Sequence of chain 1.B:
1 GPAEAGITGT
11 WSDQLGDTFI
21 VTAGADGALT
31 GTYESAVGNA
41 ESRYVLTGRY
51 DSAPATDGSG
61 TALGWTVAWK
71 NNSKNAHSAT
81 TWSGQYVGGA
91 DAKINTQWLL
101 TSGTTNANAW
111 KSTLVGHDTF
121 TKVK

Sequence of chain 1.C:
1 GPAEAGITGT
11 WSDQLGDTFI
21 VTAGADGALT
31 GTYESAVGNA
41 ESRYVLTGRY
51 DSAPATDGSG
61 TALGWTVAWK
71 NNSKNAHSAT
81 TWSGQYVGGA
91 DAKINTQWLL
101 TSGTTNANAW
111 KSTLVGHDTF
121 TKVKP

The small molecule below binds the protein below.
Small molecule (SMILES): O=C(O)CCCCCNC(=O)CCCC[C@H]1[C@H]2NC(=O)N[C@H]2C[S@@]1=O

Binding-site contacts:
Ligand atom OAE contacts residue LYS111 of chain 1.B at 3.0 Å (salt-bridge).
Ligand atom CAO contacts residue TRP98 of chain 1.C at 3.4 Å (hydrophobic).
Ligand atom CAJ contacts residue TRP69 of chain 1.C at 3.8 Å (hydrophobic).
Ligand atom CAI contacts residue TRP69 of chain 1.C at 3.8 Å (hydrophobic).
Ligand atom NAQ contacts residue ASP118 of chain 1.C at 3.1 Å (salt-bridge).
Ligand atom CAU contacts residue ASP17 of chain 1.C at 3.4 Å.
Ligand atom CAH contacts residue LEU114 of chain 1.C at 3.9 Å (hydrophobic).
Ligand atom NAQ contacts residue TYR33 of chain 1.C at 3.8 Å.
Ligand atom NAP contacts residue SER78 of chain 1.C at 3.1 Å (h-bond).
Ligand atom NAR contacts residue SER35 of chain 1.C at 3.0 Å (h-bond).
Ligand atom SAY contacts residue TRP69 of chain 1.C at 3.7 Å.
Ligand atom NAR contacts residue ASP17 of chain 1.C at 3.9 Å.
Ligand atom CAT contacts residue ASN39 of chain 1.C at 3.8 Å.
Ligand atom OAC contacts residue ASP118 of chain 1.C at 3.9 Å.
Ligand atom CAU contacts residue TYR33 of chain 1.C at 3.4 Å (hydrophobic).
Ligand atom CAM contacts residue ASN39 of chain 1.C at 3.8 Å.
Ligand atom SAY contacts residue THR80 of chain 1.C at 3.6 Å (h-bond).
Ligand atom CAX contacts residue TRP110 of chain 1.B at 3.9 Å (hydrophobic).
Ligand atom OAA contacts residue LYS111 of chain 1.B at 3.6 Å.
Ligand atom OAD contacts residue THR80 of chain 1.C at 2.4 Å (h-bond).
Ligand atom OAC contacts residue ASP17 of chain 1.C at 2.9 Å.
Ligand atom OAB contacts residue ASN39 of chain 1.C at 2.9 Å (h-bond).
Ligand atom CAN contacts residue TRP69 of chain 1.C at 3.8 Å (hydrophobic).
Ligand atom CAN contacts residue SER35 of chain 1.C at 3.5 Å.
Ligand atom CAV contacts residue TRP98 of chain 1.C at 3.9 Å (hydrophobic).
Ligand atom CAN contacts residue VAL37 of chain 1.C at 3.9 Å (hydrophobic).
Ligand atom CAJ contacts residue LEU100 of chain 1.C at 3.9 Å (hydrophobic).
Ligand atom CAX contacts residue VAL37 of chain 1.C at 3.7 Å (hydrophobic).
Ligand atom OAC contacts residue TYR33 of chain 1.C at 2.5 Å (h-bond).
Ligand atom NAR contacts residue VAL37 of chain 1.C at 3.6 Å.
Ligand atom CAU contacts residue SER35 of chain 1.C at 3.9 Å.
Ligand atom CAK contacts residue SER78 of chain 1.C at 3.6 Å.
Ligand atom CAW contacts residue TRP110 of chain 1.B at 3.6 Å (hydrophobic).
Ligand atom OAD contacts residue LEU100 of chain 1.C at 3.3 Å.
Ligand atom CAF contacts residue SER102 of chain 1.C at 3.8 Å.
Ligand atom CAS contacts residue LYS111 of chain 1.B at 3.3 Å.
Ligand atom CAL contacts residue LYS111 of chain 1.B at 3.6 Å.
Ligand atom CAM contacts residue TRP69 of chain 1.C at 3.6 Å (hydrophobic).
Ligand atom OAB contacts residue GLY38 of chain 1.C at 3.8 Å.
Ligand atom CAU contacts residue ASP118 of chain 1.C at 3.9 Å.